Sequence of chain 1.B:
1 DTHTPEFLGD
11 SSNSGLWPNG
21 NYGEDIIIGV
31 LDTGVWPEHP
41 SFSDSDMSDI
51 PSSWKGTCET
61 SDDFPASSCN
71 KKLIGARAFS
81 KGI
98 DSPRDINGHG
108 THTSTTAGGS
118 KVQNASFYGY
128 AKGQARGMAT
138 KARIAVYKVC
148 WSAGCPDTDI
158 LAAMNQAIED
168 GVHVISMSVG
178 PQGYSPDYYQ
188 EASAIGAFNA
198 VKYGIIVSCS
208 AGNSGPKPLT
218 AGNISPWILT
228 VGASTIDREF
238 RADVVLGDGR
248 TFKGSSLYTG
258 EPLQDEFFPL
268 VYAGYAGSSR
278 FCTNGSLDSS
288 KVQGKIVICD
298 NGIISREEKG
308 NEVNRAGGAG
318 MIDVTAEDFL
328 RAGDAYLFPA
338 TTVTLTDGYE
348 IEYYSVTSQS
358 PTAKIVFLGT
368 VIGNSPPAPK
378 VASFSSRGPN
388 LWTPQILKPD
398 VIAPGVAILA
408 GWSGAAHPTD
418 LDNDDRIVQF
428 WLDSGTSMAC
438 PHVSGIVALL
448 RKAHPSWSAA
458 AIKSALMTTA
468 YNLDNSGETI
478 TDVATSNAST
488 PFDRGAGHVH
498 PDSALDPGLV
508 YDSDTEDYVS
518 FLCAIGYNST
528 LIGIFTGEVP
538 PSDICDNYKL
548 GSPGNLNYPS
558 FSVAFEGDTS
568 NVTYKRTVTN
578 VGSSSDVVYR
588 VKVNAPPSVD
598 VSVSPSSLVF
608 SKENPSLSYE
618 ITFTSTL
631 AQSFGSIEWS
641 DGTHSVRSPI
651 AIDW

A protein and the small-molecule ligand that binds it are described below.
Small molecule (SMILES): CC(=O)N[C@H]1[C@H](O[C@H]2[C@H](O[C@@H]3O[C@@H](C)[C@@H](O)[C@@H](O)[C@@H]3O)[C@@H](NC(C)=O)CO[C@@H]2CO)O[C@H](CO)[C@@H](O[C@@H]2O[C@H](CO[C@H]3O[C@H](CO)[C@@H](O)[C@H](O)[C@@H]3O)[C@@H](O)[C@H](O[C@H]3O[C@H](CO)[C@@H](O)[C@H](O)[C@@H]3O)[C@@H]2O[C@@H]2OC[C@@H](O)[C@H](O)[C@H]2O)[C@@H]1O

Binding-site contacts:
Ligand atom O5 contacts residue ASN121 of chain 1.B at 2.3 Å (h-bond).
Ligand atom C1 contacts residue ASN121 of chain 1.B at 1.4 Å.
Ligand atom N2 contacts residue ASN121 of chain 1.B at 2.8 Å (h-bond).
Ligand atom C4 contacts residue ASN121 of chain 1.B at 4.2 Å.
Ligand atom C8 contacts residue GLN120 of chain 1.B at 4.3 Å.
Ligand atom C8 contacts residue ASN121 of chain 1.B at 4.4 Å.
Ligand atom C2 contacts residue ASN121 of chain 1.B at 2.4 Å.
Ligand atom C5 contacts residue ASN121 of chain 1.B at 3.6 Å.
Ligand atom C7 contacts residue ASN121 of chain 1.B at 3.3 Å.
Ligand atom C3 contacts residue ASN121 of chain 1.B at 3.7 Å.
Ligand atom O7 contacts residue ASN121 of chain 1.B at 3.4 Å (h-bond).